Binding-site contacts:
Ligand atom O03 contacts residue ARG276 of chain 1.B at 3.2 Å (salt-bridge).
Ligand atom C30 contacts residue HIS227 of chain 1.B at 3.5 Å.
Ligand atom O10 contacts residue GLY360 of chain 1.B at 3.1 Å (h-bond).
Ligand atom O14 contacts residue HIS227 of chain 1.B at 3.2 Å.
Ligand atom C06 contacts residue HIS227 of chain 1.B at 3.6 Å.
Ligand atom O08 contacts residue GLN279 of chain 1.B at 3.4 Å (h-bond).
Ligand atom O06 contacts residue THR274 of chain 1.B at 3.2 Å (h-bond).
Ligand atom C44 contacts residue GLY360 of chain 1.B at 3.4 Å.
Ligand atom C14 contacts residue THR274 of chain 1.B at 3.8 Å.
Ligand atom O11 contacts residue LEU361 of chain 1.B at 3.7 Å.
Ligand atom C07 contacts residue HIS227 of chain 1.B at 3.9 Å.
Ligand atom C16 contacts residue LEU361 of chain 1.B at 3.8 Å (hydrophobic).
Ligand atom C32 contacts residue VAL23 of chain 1.B at 3.8 Å (hydrophobic).
Ligand atom O13 contacts residue ARG359 of chain 1.B at 3.3 Å.
Ligand atom C39 contacts residue PHE270 of chain 1.B at 3.9 Å (hydrophobic).
Ligand atom C28 contacts residue PRO358 of chain 1.B at 4.0 Å (hydrophobic).
Ligand atom C31 contacts residue HIS227 of chain 1.B at 3.7 Å.
Ligand atom C47 contacts residue ARG276 of chain 1.B at 3.9 Å.
Ligand atom C05 contacts residue HIS227 of chain 1.B at 3.9 Å.
Ligand atom O07 contacts residue THR274 of chain 1.B at 3.2 Å.
Ligand atom O01 contacts residue ARG276 of chain 1.B at 3.6 Å.
Ligand atom O12 contacts residue GLY360 of chain 1.B at 3.4 Å (h-bond).
Ligand atom C08 contacts residue ASP224 of chain 1.B at 3.9 Å.
Ligand atom C32 contacts residue HIS227 of chain 1.B at 3.3 Å.
Ligand atom C13 contacts residue PHE270 of chain 1.B at 3.6 Å (hydrophobic).
Ligand atom O05 contacts residue LEU361 of chain 1.B at 3.5 Å.
Ligand atom C42 contacts residue VAL23 of chain 1.B at 4.0 Å (hydrophobic).
Ligand atom C07 contacts residue ASP224 of chain 1.B at 3.3 Å.
Ligand atom O13 contacts residue PRO358 of chain 1.B at 3.8 Å.
Ligand atom O12 contacts residue ARG359 of chain 1.B at 3.9 Å.
Ligand atom C41 contacts residue VAL23 of chain 1.B at 3.4 Å (hydrophobic).
Ligand atom O14 contacts residue VAL23 of chain 1.B at 3.2 Å.
Ligand atom C36 contacts residue ASP26 of chain 1.B at 3.5 Å.
Ligand atom C41 contacts residue GLU27 of chain 1.B at 3.3 Å.
Ligand atom N01 contacts residue HIS227 of chain 1.B at 4.0 Å.
Ligand atom C44 contacts residue LEU361 of chain 1.B at 3.7 Å (hydrophobic).
Ligand atom C35 contacts residue ASP26 of chain 1.B at 3.5 Å.
Ligand atom C40 contacts residue VAL23 of chain 1.B at 3.9 Å (hydrophobic).
Ligand atom C39 contacts residue ALA231 of chain 1.B at 3.7 Å (hydrophobic).
Ligand atom O06 contacts residue LEU273 of chain 1.B at 3.4 Å.

Sequence of chain 1.B:
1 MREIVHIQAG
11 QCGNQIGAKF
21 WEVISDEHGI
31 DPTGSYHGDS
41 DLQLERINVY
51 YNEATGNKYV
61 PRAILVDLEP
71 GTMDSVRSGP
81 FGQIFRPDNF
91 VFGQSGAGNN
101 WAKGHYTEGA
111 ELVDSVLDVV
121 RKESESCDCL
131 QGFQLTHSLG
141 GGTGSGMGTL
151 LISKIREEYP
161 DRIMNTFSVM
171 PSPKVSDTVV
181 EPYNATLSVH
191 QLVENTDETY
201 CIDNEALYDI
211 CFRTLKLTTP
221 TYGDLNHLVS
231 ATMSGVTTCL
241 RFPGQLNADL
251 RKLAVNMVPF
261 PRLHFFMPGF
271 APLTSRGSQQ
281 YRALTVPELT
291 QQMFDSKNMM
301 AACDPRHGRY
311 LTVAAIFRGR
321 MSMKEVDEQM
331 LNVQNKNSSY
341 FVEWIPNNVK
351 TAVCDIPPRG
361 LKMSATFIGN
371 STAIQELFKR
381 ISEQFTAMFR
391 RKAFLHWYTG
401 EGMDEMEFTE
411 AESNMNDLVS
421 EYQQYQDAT

This small molecule binds to this protein.
Small molecule (SMILES): CC(=O)O[C@H]1C(=O)[C@@]2(C)[C@H]([C@H](OC(=O)c3ccccc3)[C@]3(O)C[C@H](OC(=O)[C@H](O)[C@@H](NC(=O)c4ccccc4)c4ccccc4)C(C)=C1C3(C)C)[C@]1(OC(C)=O)CO[C@@H]1C[C@@H]2O